Sequence of chain 1.A:
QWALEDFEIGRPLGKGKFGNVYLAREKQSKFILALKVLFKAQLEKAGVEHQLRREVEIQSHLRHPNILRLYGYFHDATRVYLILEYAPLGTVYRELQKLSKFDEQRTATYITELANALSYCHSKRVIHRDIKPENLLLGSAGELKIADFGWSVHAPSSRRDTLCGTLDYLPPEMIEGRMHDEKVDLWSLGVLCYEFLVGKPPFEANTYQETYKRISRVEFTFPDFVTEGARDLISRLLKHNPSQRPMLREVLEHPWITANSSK

Binding-site contacts:
Ligand atom C20 contacts residue GLU138 of chain 1.A at 3.8 Å.
Ligand atom C08 contacts residue ALA91 of chain 1.A at 3.0 Å (hydrophobic).
Ligand atom C07 contacts residue GLY94 of chain 1.A at 3.8 Å.
Ligand atom C10 contacts residue LEU141 of chain 1.A at 3.7 Å (hydrophobic).
Ligand atom C22 contacts residue LEU141 of chain 1.A at 3.7 Å (hydrophobic).
Ligand atom C22 contacts residue LEU72 of chain 1.A at 3.8 Å (hydrophobic).
Ligand atom C12 contacts residue LEU141 of chain 1.A at 3.5 Å (hydrophobic).
Ligand atom N09 contacts residue ALA91 of chain 1.A at 2.5 Å (h-bond).
Ligand atom N21 contacts residue ALA151 of chain 1.A at 3.0 Å.
Ligand atom C15 contacts residue VAL157 of chain 1.A at 3.5 Å (hydrophobic).
Ligand atom O01 contacts residue LEU17 of chain 1.A at 3.7 Å.
Ligand atom C20 contacts residue LEU141 of chain 1.A at 3.9 Å (hydrophobic).
Ligand atom N24 contacts residue TYR90 of chain 1.A at 3.8 Å.
Ligand atom C14 contacts residue VAL157 of chain 1.A at 3.3 Å (hydrophobic).
Ligand atom N11 contacts residue LEU141 of chain 1.A at 3.5 Å.
Ligand atom O01 contacts residue ARG15 of chain 1.A at 3.6 Å.
Ligand atom C18 contacts residue VAL157 of chain 1.A at 3.2 Å (hydrophobic).
Ligand atom C04 contacts residue GLY94 of chain 1.A at 3.5 Å.
Ligand atom C02 contacts residue ARG15 of chain 1.A at 3.5 Å.
Ligand atom C05 contacts residue GLY94 of chain 1.A at 3.4 Å.
Ligand atom O25 contacts residue ARG15 of chain 1.A at 3.5 Å (salt-bridge).
Ligand atom C23 contacts residue ALA38 of chain 1.A at 3.4 Å (hydrophobic).
Ligand atom N24 contacts residue ALA91 of chain 1.A at 3.0 Å (h-bond).
Ligand atom C04 contacts residue PRO92 of chain 1.A at 3.8 Å (hydrophobic).
Ligand atom C18 contacts residue THR95 of chain 1.A at 3.6 Å.
Ligand atom N13 contacts residue VAL25 of chain 1.A at 3.8 Å.
Ligand atom C17 contacts residue THR95 of chain 1.A at 3.8 Å.
Ligand atom C18 contacts residue GLU138 of chain 1.A at 3.6 Å.
Ligand atom C05 contacts residue PRO92 of chain 1.A at 3.6 Å (hydrophobic).
Ligand atom C17 contacts residue VAL157 of chain 1.A at 3.3 Å (hydrophobic).
Ligand atom C10 contacts residue ALA91 of chain 1.A at 3.6 Å (hydrophobic).
Ligand atom C16 contacts residue GLY18 of chain 1.A at 3.7 Å.
Ligand atom N24 contacts residue GLU89 of chain 1.A at 3.8 Å.
Ligand atom C05 contacts residue ALA91 of chain 1.A at 2.9 Å (hydrophobic).
Ligand atom C03 contacts residue GLY94 of chain 1.A at 3.8 Å.
Ligand atom C19 contacts residue VAL157 of chain 1.A at 3.3 Å (hydrophobic).
Ligand atom C08 contacts residue GLY94 of chain 1.A at 3.5 Å.
Ligand atom O01 contacts residue ALA159 of chain 1.A at 3.5 Å.
Ligand atom C16 contacts residue VAL157 of chain 1.A at 3.7 Å (hydrophobic).
Ligand atom C23 contacts residue GLU89 of chain 1.A at 3.2 Å.

The small molecule below binds the protein below.
Small molecule (SMILES): N#Cc1ccccc1Nc1ccnc(Nc2ccc(C(=O)O)cc2)n1